This protein binds this small molecule.
Small molecule (SMILES): Cc1cn([C@H]2C[C@H](O[P](=O)(O)OC[C@H]3O[C@@H](n4cnc5c(=O)nc(N)[nH]c54)C[C@@H]3O[P](=O)(O)OC[C@H]3O[C@@H](n4ccc(N)nc4=O)C[C@@H]3O[P](=O)(O)OC[C@H]3O[C@@H](n4cnc5c(=O)nc(N)[nH]c54)C[C@@H]3O[P](=O)(O)OC[C@H]3O[C@@H](n4ccc(N)nc4=O)C[C@@H]3O[P](=O)(O)OC[C@H]3O[C@@H](n4cc(C)c(=O)[nH]c4=O)C[C@@H]3O)[C@@H](CO[P](=O)(O)O[C@H]3C[C@H](n4cnc5c(N)ncnc54)O[C@@H]3CO)O2)c(=O)[nH]c1=O

Binding-site contacts:
Ligand atom O2 contacts residue ARG173 of chain 1.A at 3.3 Å.
Ligand atom O6 contacts residue ARG70 of chain 1.A at 3.0 Å (salt-bridge).
Ligand atom O4 contacts residue ARG70 of chain 1.A at 3.2 Å (salt-bridge).
Ligand atom O4' contacts residue HIS33 of chain 1.A at 2.9 Å.
Ligand atom OP1 contacts residue ARG507 of chain 1.A at 2.4 Å (salt-bridge).
Ligand atom OP1 contacts residue SER192 of chain 1.A at 3.2 Å (h-bond).
Ligand atom C5' contacts residue GLN197 of chain 1.A at 3.1 Å.
Ligand atom OP1 contacts residue GLN197 of chain 1.A at 2.7 Å (h-bond).
Ligand atom OP2 contacts residue THR496 of chain 1.A at 3.2 Å.
Ligand atom C4 contacts residue HG1 of chain 1.F at 3.2 Å.
Ligand atom OP1 contacts residue ARG493 of chain 1.A at 3.2 Å.
Ligand atom OP1 contacts residue VAL196 of chain 1.A at 3.0 Å (h-bond).
Ligand atom N3 contacts residue ARG169 of chain 1.A at 2.9 Å (salt-bridge).
Ligand atom N3 contacts residue ARG173 of chain 1.A at 3.3 Å (salt-bridge).
Ligand atom N2 contacts residue ARG169 of chain 1.A at 3.0 Å (salt-bridge).
Ligand atom C4 contacts residue DT1 of chain 1.B at 3.3 Å.
Ligand atom O2 contacts residue ARG169 of chain 1.A at 3.1 Å (salt-bridge).
Ligand atom O5' contacts residue GLN197 of chain 1.A at 3.3 Å (h-bond).
Ligand atom OP1 contacts residue ARG493 of chain 1.A at 2.9 Å (salt-bridge).
Ligand atom O4 contacts residue HG1 of chain 1.E at 3.2 Å.
Ligand atom N2 contacts residue TYR177 of chain 1.A at 2.8 Å (h-bond).
Ligand atom C3' contacts residue PTR319 of chain 1.A at 2.9 Å.
Ligand atom N3 contacts residue HG1 of chain 1.F at 2.5 Å.
Ligand atom OP1 contacts residue GLN197 of chain 1.A at 3.0 Å (h-bond).
Ligand atom C2' contacts residue PTR319 of chain 1.A at 2.9 Å.
Ligand atom C4' contacts residue ASP172 of chain 1.A at 3.2 Å.
Ligand atom O4 contacts residue DT1 of chain 1.B at 3.2 Å (h-bond).
Ligand atom O2 contacts residue GLY32 of chain 1.A at 3.2 Å.
Ligand atom N1 contacts residue ASP36 of chain 1.A at 3.1 Å (salt-bridge).
Ligand atom C5 contacts residue TYR177 of chain 1.A at 3.4 Å (hydrophobic).
Ligand atom O3' contacts residue PTR319 of chain 1.A at 2.8 Å (h-bond).
Ligand atom O3' contacts residue ARG195 of chain 1.A at 3.1 Å (salt-bridge).
Ligand atom C2 contacts residue TYR177 of chain 1.A at 3.3 Å (hydrophobic).
Ligand atom O3' contacts residue SER192 of chain 1.A at 3.1 Å.
Ligand atom N4 contacts residue ARG173 of chain 1.A at 3.1 Å (salt-bridge).
Ligand atom OP2 contacts residue SER495 of chain 1.A at 2.5 Å (h-bond).
Ligand atom O4 contacts residue HG1 of chain 1.F at 3.2 Å.
Ligand atom OP2 contacts residue GLN197 of chain 1.A at 3.2 Å (h-bond).
Ligand atom C2 contacts residue ARG169 of chain 1.A at 3.3 Å.
Ligand atom OP1 contacts residue GLY194 of chain 1.A at 3.3 Å.

Sequence of chain 1.A:
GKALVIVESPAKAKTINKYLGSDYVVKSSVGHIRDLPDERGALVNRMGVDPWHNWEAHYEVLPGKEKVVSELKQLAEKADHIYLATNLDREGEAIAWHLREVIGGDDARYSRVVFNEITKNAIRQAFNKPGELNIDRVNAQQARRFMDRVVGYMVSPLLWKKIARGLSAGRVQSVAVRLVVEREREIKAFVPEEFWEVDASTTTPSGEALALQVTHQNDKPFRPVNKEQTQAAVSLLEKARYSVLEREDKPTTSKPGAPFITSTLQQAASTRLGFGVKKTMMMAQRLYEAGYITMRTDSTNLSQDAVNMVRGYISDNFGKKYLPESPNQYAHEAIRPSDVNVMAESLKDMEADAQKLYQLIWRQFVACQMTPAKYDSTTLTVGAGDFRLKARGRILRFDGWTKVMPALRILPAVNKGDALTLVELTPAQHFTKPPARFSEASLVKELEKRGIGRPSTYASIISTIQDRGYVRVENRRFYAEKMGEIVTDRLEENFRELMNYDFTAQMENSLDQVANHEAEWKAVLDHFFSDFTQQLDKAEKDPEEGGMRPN